Sequence of chain 3.B:
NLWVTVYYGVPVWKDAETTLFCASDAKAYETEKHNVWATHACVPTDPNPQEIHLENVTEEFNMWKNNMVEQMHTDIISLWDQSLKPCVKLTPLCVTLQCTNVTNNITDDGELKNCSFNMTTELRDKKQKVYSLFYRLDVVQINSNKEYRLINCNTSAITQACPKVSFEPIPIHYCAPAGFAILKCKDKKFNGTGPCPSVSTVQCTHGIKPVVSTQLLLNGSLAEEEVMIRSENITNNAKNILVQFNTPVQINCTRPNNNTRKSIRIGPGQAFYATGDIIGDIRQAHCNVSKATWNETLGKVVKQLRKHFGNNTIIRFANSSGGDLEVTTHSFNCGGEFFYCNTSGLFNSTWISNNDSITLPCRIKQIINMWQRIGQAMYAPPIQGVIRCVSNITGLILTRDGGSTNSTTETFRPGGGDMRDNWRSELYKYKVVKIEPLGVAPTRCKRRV

The protein below binds the small molecule below.
Small molecule (SMILES): CC(=O)N[C@H]1[C@H](O[C@H]2[C@H](O)[C@@H](NC(C)=O)CO[C@@H]2CO)O[C@H](CO)[C@@H](O[C@@H]2O[C@H](CO)[C@@H](O)[C@H](O)[C@@H]2O)[C@@H]1O

Binding-site contacts:
Ligand atom C7 contacts residue ASN103 of chain 3.B at 3.9 Å.
Ligand atom C6 contacts residue ASP111 of chain 3.B at 4.3 Å.
Ligand atom C6 contacts residue LYS159 of chain 3.B at 3.5 Å.
Ligand atom C8 contacts residue GLY114 of chain 3.B at 3.6 Å.
Ligand atom O6 contacts residue ASP111 of chain 3.B at 4.0 Å.
Ligand atom N2 contacts residue ASN103 of chain 3.B at 2.9 Å (h-bond).
Ligand atom C8 contacts residue GLU115 of chain 3.B at 4.5 Å.
Ligand atom C5 contacts residue ASN103 of chain 3.B at 3.7 Å.
Ligand atom O6 contacts residue LYS159 of chain 3.B at 3.5 Å (salt-bridge).
Ligand atom C7 contacts residue ASP110 of chain 3.B at 4.2 Å.
Ligand atom C3 contacts residue ASN103 of chain 3.B at 3.8 Å.
Ligand atom C2 contacts residue ASN103 of chain 3.B at 2.6 Å.
Ligand atom O5 contacts residue ASN103 of chain 3.B at 2.5 Å (h-bond).
Ligand atom C7 contacts residue ARG140 of chain 3.B at 3.4 Å.
Ligand atom C5 contacts residue LYS159 of chain 3.B at 4.5 Å.
Ligand atom C1 contacts residue ASN103 of chain 3.B at 1.5 Å.
Ligand atom C4 contacts residue ASN103 of chain 3.B at 4.3 Å.
Ligand atom O7 contacts residue ARG140 of chain 3.B at 3.0 Å (salt-bridge).
Ligand atom O7 contacts residue LYS117 of chain 3.B at 4.5 Å.
Ligand atom C8 contacts residue ARG140 of chain 3.B at 3.2 Å.
Ligand atom O7 contacts residue ASN103 of chain 3.B at 4.1 Å.
Ligand atom C4 contacts residue LYS159 of chain 3.B at 4.5 Å.
Ligand atom N2 contacts residue ASP110 of chain 3.B at 4.3 Å.
Ligand atom C8 contacts residue ASP110 of chain 3.B at 3.0 Å.